Sequence of chain 45.A:
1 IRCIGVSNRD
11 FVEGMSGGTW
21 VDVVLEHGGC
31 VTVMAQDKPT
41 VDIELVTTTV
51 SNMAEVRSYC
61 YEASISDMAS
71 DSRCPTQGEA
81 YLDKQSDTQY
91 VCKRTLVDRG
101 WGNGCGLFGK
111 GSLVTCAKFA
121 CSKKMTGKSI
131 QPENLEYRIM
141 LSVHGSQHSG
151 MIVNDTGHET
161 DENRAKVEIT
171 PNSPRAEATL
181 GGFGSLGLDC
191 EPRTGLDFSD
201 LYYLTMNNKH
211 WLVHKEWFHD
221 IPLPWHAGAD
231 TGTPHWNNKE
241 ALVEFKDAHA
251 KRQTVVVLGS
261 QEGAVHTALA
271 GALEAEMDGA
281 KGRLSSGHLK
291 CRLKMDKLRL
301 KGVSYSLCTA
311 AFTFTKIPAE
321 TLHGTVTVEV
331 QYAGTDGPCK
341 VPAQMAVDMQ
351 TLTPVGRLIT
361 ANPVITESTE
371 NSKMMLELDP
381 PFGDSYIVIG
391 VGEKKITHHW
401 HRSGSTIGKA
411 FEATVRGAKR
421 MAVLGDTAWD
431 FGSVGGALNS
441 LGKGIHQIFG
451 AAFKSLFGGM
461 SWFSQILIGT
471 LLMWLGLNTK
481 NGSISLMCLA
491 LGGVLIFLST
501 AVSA

This small molecule binds to this protein.
Small molecule (SMILES): CC(=O)N[C@@H]1[C@@H](O)[C@H](O)[C@@H](CO)O[C@H]1O

Binding-site contacts:
Ligand atom O5 contacts residue ASN154 of chain 45.A at 2.4 Å (h-bond).
Ligand atom C7 contacts residue THR160 of chain 45.A at 3.4 Å.
Ligand atom O7 contacts residue ASN154 of chain 45.A at 2.7 Å (h-bond).
Ligand atom N2 contacts residue ASN154 of chain 45.A at 3.0 Å (h-bond).
Ligand atom O6 contacts residue HIS158 of chain 45.A at 3.4 Å (h-bond).
Ligand atom C8 contacts residue ILE152 of chain 45.A at 4.3 Å (hydrophobic).
Ligand atom C6 contacts residue HIS158 of chain 45.A at 4.0 Å.
Ligand atom O3 contacts residue THR160 of chain 45.A at 4.3 Å.
Ligand atom C8 contacts residue VAL153 of chain 45.A at 4.4 Å (hydrophobic).
Ligand atom C2 contacts residue ASN154 of chain 45.A at 2.5 Å.
Ligand atom O5 contacts residue HIS158 of chain 45.A at 3.8 Å.
Ligand atom C1 contacts residue ASN154 of chain 45.A at 1.6 Å.
Ligand atom C1 contacts residue THR160 of chain 45.A at 3.0 Å.
Ligand atom C3 contacts residue ASN154 of chain 45.A at 3.9 Å.
Ligand atom C3 contacts residue THR160 of chain 45.A at 3.9 Å.
Ligand atom N2 contacts residue THR160 of chain 45.A at 3.5 Å.
Ligand atom O7 contacts residue ASP161 of chain 45.A at 3.7 Å.
Ligand atom C5 contacts residue ASN154 of chain 45.A at 3.8 Å.
Ligand atom C5 contacts residue THR160 of chain 45.A at 3.7 Å.
Ligand atom C4 contacts residue THR160 of chain 45.A at 3.6 Å.
Ligand atom C2 contacts residue THR160 of chain 45.A at 2.7 Å.
Ligand atom O7 contacts residue THR160 of chain 45.A at 2.5 Å.
Ligand atom C8 contacts residue ASN154 of chain 45.A at 4.1 Å.
Ligand atom O5 contacts residue THR160 of chain 45.A at 3.2 Å.
Ligand atom C4 contacts residue ASN154 of chain 45.A at 4.3 Å.
Ligand atom C6 contacts residue THR160 of chain 45.A at 3.7 Å.
Ligand atom C7 contacts residue ASN154 of chain 45.A at 3.0 Å.